Binding-site contacts:
Ligand atom O4 contacts residue GLN242 of chain 1.B at 3.3 Å (h-bond).
Ligand atom O5 contacts residue ASP134 of chain 1.B at 3.8 Å.
Ligand atom O5 contacts residue PHE24 of chain 1.B at 3.5 Å.
Ligand atom C2 contacts residue THR96 of chain 1.B at 3.5 Å.
Ligand atom O6 contacts residue ASP225 of chain 1.B at 2.6 Å (salt-bridge).
Ligand atom O2 contacts residue THR96 of chain 1.B at 2.7 Å (h-bond).
Ligand atom O3 contacts residue THR96 of chain 1.B at 3.8 Å.
Ligand atom C1 contacts residue HIS170 of chain 1.B at 3.9 Å.
Ligand atom O6 contacts residue PHE24 of chain 1.B at 3.8 Å.
Ligand atom O2 contacts residue HIS170 of chain 1.B at 3.8 Å.
Ligand atom C6 contacts residue ARG145 of chain 1.B at 3.5 Å.
Ligand atom C2 contacts residue HIS170 of chain 1.B at 3.7 Å.
Ligand atom C3 contacts residue GLN242 of chain 1.B at 3.9 Å.
Ligand atom C6 contacts residue ASP225 of chain 1.B at 3.2 Å.
Ligand atom C2 contacts residue PHE24 of chain 1.B at 3.8 Å (hydrophobic).
Ligand atom C6 contacts residue THR196 of chain 1.B at 3.9 Å.
Ligand atom C5 contacts residue ARG145 of chain 1.B at 3.8 Å.
Ligand atom C6 contacts residue THR22 of chain 1.B at 3.8 Å.
Ligand atom C6 contacts residue ALA197 of chain 1.B at 3.7 Å (hydrophobic).
Ligand atom C4 contacts residue ASP225 of chain 1.B at 3.4 Å.
Ligand atom C6 contacts residue HIS170 of chain 1.B at 3.9 Å.
Ligand atom O6 contacts residue ARG145 of chain 1.B at 3.4 Å.
Ligand atom C4 contacts residue ARG145 of chain 1.B at 3.6 Å.
Ligand atom O3 contacts residue ARG145 of chain 1.B at 3.5 Å (salt-bridge).
Ligand atom O4 contacts residue LEU75 of chain 1.B at 3.4 Å.
Ligand atom C4 contacts residue GLN242 of chain 1.B at 3.9 Å.
Ligand atom O6 contacts residue ASP134 of chain 1.B at 3.9 Å.
Ligand atom C6 contacts residue HIS170 of chain 1.B at 3.8 Å.
Ligand atom O6 contacts residue HIS170 of chain 1.B at 3.1 Å.
Ligand atom O6 contacts residue THR22 of chain 1.B at 3.0 Å (h-bond).
Ligand atom C5 contacts residue HIS170 of chain 1.B at 3.8 Å.
Ligand atom C3 contacts residue ARG145 of chain 1.B at 3.4 Å.
Ligand atom O4 contacts residue ILE224 of chain 1.B at 3.9 Å.
Ligand atom O5 contacts residue HIS170 of chain 1.B at 2.9 Å (h-bond).
Ligand atom O4 contacts residue ASP225 of chain 1.B at 2.5 Å (salt-bridge).
Ligand atom O4 contacts residue ARG145 of chain 1.B at 2.8 Å (salt-bridge).
Ligand atom O3 contacts residue GLN242 of chain 1.B at 3.0 Å (h-bond).
Ligand atom O3 contacts residue ALA97 of chain 1.B at 3.9 Å.
Ligand atom C1 contacts residue PHE24 of chain 1.B at 3.7 Å (hydrophobic).
Ligand atom C5 contacts residue HIS170 of chain 1.B at 3.9 Å.

Sequence of chain 1.B:
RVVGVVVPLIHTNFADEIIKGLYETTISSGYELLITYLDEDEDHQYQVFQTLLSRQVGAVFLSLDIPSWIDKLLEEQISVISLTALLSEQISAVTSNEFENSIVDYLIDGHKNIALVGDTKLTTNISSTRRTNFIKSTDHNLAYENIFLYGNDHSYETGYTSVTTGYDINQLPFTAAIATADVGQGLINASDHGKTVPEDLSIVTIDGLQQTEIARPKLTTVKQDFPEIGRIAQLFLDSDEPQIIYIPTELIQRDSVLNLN

The protein below binds the small molecule below.
Small molecule (SMILES): OC[C@H]1O[C@@](CO)(O[C@H]2O[C@H](CO)[C@@H](O)[C@H](O)[C@H]2O)[C@@H](O)[C@@H]1O